The protein below binds the small molecule below.
Small molecule (SMILES): Cc1ncc(COP(=O)(O)O)c(/C=N/NC(=O)C(N)=O)c1O

Sequence of chain 1.I:
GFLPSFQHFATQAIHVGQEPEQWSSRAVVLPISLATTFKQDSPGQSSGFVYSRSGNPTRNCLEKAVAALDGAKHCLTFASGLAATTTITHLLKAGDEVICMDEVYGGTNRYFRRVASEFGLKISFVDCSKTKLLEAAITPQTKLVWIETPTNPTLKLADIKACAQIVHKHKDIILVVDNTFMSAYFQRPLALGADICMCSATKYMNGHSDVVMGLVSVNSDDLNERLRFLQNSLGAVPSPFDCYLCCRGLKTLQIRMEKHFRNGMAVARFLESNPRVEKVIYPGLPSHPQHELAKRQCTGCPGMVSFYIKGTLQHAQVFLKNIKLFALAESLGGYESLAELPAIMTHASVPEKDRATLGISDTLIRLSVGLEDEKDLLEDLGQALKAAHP

Sequence of chain 1.J:
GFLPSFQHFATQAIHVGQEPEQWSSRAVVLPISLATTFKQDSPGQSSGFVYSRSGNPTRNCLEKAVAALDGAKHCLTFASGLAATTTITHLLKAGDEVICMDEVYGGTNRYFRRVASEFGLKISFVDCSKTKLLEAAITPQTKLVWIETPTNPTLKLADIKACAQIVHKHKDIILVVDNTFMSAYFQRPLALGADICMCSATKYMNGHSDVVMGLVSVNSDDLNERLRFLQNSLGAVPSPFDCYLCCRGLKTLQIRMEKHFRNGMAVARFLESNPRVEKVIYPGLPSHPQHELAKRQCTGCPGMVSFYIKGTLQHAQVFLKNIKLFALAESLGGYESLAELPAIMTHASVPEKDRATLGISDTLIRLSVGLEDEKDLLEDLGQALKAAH

Binding-site contacts:
Ligand atom O7 contacts residue ARG368 of chain 1.J at 2.9 Å (salt-bridge).
Ligand atom O7 contacts residue GLU332 of chain 1.J at 3.5 Å.
Ligand atom N4 contacts residue GLU332 of chain 1.J at 3.3 Å (salt-bridge).
Ligand atom O4 contacts residue GLY83 of chain 1.J at 3.2 Å (h-bond).
Ligand atom C6 contacts residue TYR107 of chain 1.J at 3.6 Å (hydrophobic).
Ligand atom O4 contacts residue SER82 of chain 1.J at 3.4 Å.
Ligand atom C4 contacts residue TYR107 of chain 1.J at 3.5 Å (hydrophobic).
Ligand atom O2 contacts residue GLY83 of chain 1.J at 3.3 Å.
Ligand atom P1 contacts residue SER202 of chain 1.J at 3.5 Å.
Ligand atom O4 contacts residue ARG55 of chain 1.I at 2.9 Å (salt-bridge).
Ligand atom O2 contacts residue SER202 of chain 1.J at 3.1 Å (h-bond).
Ligand atom C10 contacts residue THR348 of chain 1.J at 3.3 Å.
Ligand atom C9 contacts residue TYR107 of chain 1.J at 3.6 Å (hydrophobic).
Ligand atom O1 contacts residue ASN154 of chain 1.J at 2.9 Å (h-bond).
Ligand atom O7 contacts residue SER333 of chain 1.J at 2.5 Å (h-bond).
Ligand atom C3 contacts residue TYR107 of chain 1.J at 3.7 Å (hydrophobic).
Ligand atom N1 contacts residue ASP180 of chain 1.J at 2.6 Å (salt-bridge).
Ligand atom O6 contacts residue ARG368 of chain 1.J at 2.8 Å (salt-bridge).
Ligand atom N3 contacts residue TYR107 of chain 1.J at 3.4 Å.
Ligand atom O6 contacts residue LEU334 of chain 1.J at 3.6 Å.
Ligand atom O3 contacts residue TYR53 of chain 1.I at 2.5 Å (h-bond).
Ligand atom C7 contacts residue ASP180 of chain 1.J at 3.5 Å.
Ligand atom N2 contacts residue TYR107 of chain 1.J at 3.5 Å.
Ligand atom C1 contacts residue ASP180 of chain 1.J at 3.4 Å.
Ligand atom C2 contacts residue ASP180 of chain 1.J at 3.4 Å.
Ligand atom O6 contacts residue ASN154 of chain 1.J at 3.0 Å (h-bond).
Ligand atom P1 contacts residue TYR53 of chain 1.I at 3.6 Å.
Ligand atom C10 contacts residue SER333 of chain 1.J at 3.3 Å.
Ligand atom P1 contacts residue GLY83 of chain 1.J at 3.5 Å.
Ligand atom O5 contacts residue GLY83 of chain 1.J at 3.0 Å (h-bond).
Ligand atom N2 contacts residue LYS205 of chain 1.J at 3.5 Å.
Ligand atom N3 contacts residue LYS205 of chain 1.J at 3.4 Å (salt-bridge).
Ligand atom C2 contacts residue GLU150 of chain 1.J at 3.5 Å.
Ligand atom N4 contacts residue SER333 of chain 1.J at 3.6 Å.
Ligand atom O4 contacts residue LEU84 of chain 1.J at 2.9 Å (h-bond).
Ligand atom O5 contacts residue SER202 of chain 1.J at 2.7 Å (h-bond).
Ligand atom O3 contacts residue ARG55 of chain 1.I at 2.9 Å (salt-bridge).
Ligand atom O7 contacts residue THR348 of chain 1.J at 3.2 Å.
Ligand atom O5 contacts residue THR204 of chain 1.J at 2.8 Å (h-bond).
Ligand atom C5 contacts residue TYR107 of chain 1.J at 3.6 Å (hydrophobic).